The small molecule below binds the protein below.
Small molecule (SMILES): CC(=O)N[C@H]1/C(=N/OC(=O)Nc2ccccc2)O[C@H](CO)[C@@H](O)[C@@H]1O

Binding-site contacts:
Ligand atom NAI contacts residue ASP348 of chain 2.A at 3.1 Å (salt-bridge).
Ligand atom CAH contacts residue TRP429 of chain 2.A at 3.6 Å (hydrophobic).
Ligand atom CAF contacts residue ASP458 of chain 2.A at 3.5 Å.
Ligand atom CAD contacts residue TRP505 of chain 2.A at 3.9 Å (hydrophobic).
Ligand atom CAE contacts residue TRP505 of chain 2.A at 3.7 Å (hydrophobic).
Ligand atom OAK contacts residue ARG201 of chain 2.A at 2.8 Å (salt-bridge).
Ligand atom CAS contacts residue TRP471 of chain 2.A at 3.7 Å (hydrophobic).
Ligand atom OAR contacts residue TRP429 of chain 2.A at 3.8 Å.
Ligand atom OAM contacts residue TRP471 of chain 2.A at 2.8 Å (h-bond).
Ligand atom OAL contacts residue TRP471 of chain 2.A at 3.9 Å.
Ligand atom OAK contacts residue TRP505 of chain 2.A at 3.2 Å.
Ligand atom OAM contacts residue TRP505 of chain 2.A at 3.8 Å.
Ligand atom NAO contacts residue TRP429 of chain 2.A at 3.7 Å.
Ligand atom CAD contacts residue ARG201 of chain 2.A at 3.8 Å.
Ligand atom CAH contacts residue TYR456 of chain 2.A at 3.8 Å (hydrophobic).
Ligand atom OAJ contacts residue HIS284 of chain 2.A at 3.4 Å.
Ligand atom OAN contacts residue TRP429 of chain 2.A at 3.7 Å.
Ligand atom CAG contacts residue TYR456 of chain 2.A at 3.6 Å (hydrophobic).
Ligand atom CAH contacts residue TRP405 of chain 2.A at 3.6 Å (hydrophobic).
Ligand atom OAM contacts residue ASP458 of chain 2.A at 2.8 Å (salt-bridge).
Ligand atom NAY contacts residue TRP429 of chain 2.A at 3.6 Å.
Ligand atom OAK contacts residue GLU507 of chain 2.A at 2.7 Å (salt-bridge).
Ligand atom CAF contacts residue TRP505 of chain 2.A at 3.9 Å (hydrophobic).
Ligand atom CAD contacts residue GLU309 of chain 2.A at 3.7 Å.
Ligand atom CAF contacts residue TRP471 of chain 2.A at 3.5 Å (hydrophobic).
Ligand atom CAB contacts residue ASP348 of chain 2.A at 4.0 Å.
Ligand atom OAN contacts residue TRP505 of chain 2.A at 3.5 Å (h-bond).
Ligand atom CAG contacts residue ASP348 of chain 2.A at 3.9 Å.
Ligand atom NAO contacts residue TRP471 of chain 2.A at 3.3 Å.
Ligand atom OAN contacts residue TYR456 of chain 2.A at 2.7 Å (h-bond).
Ligand atom OAJ contacts residue ARG201 of chain 2.A at 2.9 Å (salt-bridge).
Ligand atom OAM contacts residue TYR456 of chain 2.A at 3.8 Å.
Ligand atom CAX contacts residue TRP471 of chain 2.A at 3.8 Å (hydrophobic).
Ligand atom CAD contacts residue GLU507 of chain 2.A at 3.5 Å.
Ligand atom OAJ contacts residue ASP348 of chain 2.A at 3.8 Å.
Ligand atom OAQ contacts residue TRP429 of chain 2.A at 3.5 Å.
Ligand atom CAG contacts residue TRP505 of chain 2.A at 3.7 Å (hydrophobic).
Ligand atom CAH contacts residue ASP348 of chain 2.A at 3.7 Å.
Ligand atom CAP contacts residue TRP429 of chain 2.A at 3.6 Å (hydrophobic).
Ligand atom OAQ contacts residue TRP471 of chain 2.A at 3.6 Å.

Sequence of chain 2.A:
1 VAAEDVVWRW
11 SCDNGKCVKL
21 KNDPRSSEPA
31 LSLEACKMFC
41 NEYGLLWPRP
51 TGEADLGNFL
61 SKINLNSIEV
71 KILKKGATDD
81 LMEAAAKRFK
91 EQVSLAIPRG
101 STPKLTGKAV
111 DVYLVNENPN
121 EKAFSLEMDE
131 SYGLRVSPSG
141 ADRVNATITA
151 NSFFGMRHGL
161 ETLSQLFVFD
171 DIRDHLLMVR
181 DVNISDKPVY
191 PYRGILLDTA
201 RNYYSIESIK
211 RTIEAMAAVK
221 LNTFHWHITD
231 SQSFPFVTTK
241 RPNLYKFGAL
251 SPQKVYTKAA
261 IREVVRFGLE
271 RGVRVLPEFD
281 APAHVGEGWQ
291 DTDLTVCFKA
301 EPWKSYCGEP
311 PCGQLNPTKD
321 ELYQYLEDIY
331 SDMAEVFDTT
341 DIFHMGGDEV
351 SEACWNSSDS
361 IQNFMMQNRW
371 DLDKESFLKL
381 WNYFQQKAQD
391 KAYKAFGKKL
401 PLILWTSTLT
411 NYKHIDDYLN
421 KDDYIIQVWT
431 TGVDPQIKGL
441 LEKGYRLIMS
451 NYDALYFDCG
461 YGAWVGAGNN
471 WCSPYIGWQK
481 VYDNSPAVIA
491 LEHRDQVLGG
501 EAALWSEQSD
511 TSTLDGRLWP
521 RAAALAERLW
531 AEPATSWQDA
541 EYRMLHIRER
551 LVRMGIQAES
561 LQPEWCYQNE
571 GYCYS